Sequence of chain 2.E:
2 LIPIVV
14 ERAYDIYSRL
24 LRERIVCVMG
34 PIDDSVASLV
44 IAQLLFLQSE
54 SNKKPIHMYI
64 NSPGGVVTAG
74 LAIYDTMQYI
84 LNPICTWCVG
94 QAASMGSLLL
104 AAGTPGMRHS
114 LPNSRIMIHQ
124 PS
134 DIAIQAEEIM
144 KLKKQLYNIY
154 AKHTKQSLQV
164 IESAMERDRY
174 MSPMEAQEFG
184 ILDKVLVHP

Sequence of chain 2.D:
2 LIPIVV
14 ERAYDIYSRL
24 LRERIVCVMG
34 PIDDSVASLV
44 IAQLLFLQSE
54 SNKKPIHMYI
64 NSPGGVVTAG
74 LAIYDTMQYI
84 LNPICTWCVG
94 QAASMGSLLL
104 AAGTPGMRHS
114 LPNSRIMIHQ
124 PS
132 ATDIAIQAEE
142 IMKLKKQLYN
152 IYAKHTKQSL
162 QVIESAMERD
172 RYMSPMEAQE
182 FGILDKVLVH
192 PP

This small molecule binds to this protein.
Small molecule (SMILES): Cn1c2c(c(=O)n(Cc3ccc(Cl)cc3)c1=O)CN(Cc1cccc(C#N)c1)CC2

Binding-site contacts:
Ligand atom C29 contacts residue LEU48 of chain 2.D at 3.6 Å (hydrophobic).
Ligand atom C04 contacts residue SER52 of chain 2.D at 3.4 Å.
Ligand atom C18 contacts residue TYR62 of chain 2.E at 3.6 Å (hydrophobic).
Ligand atom C22 contacts residue TYR82 of chain 2.D at 3.3 Å (hydrophobic).
Ligand atom C18 contacts residue VAL92 of chain 2.E at 3.6 Å (hydrophobic).
Ligand atom N09 contacts residue ILE28 of chain 2.E at 3.8 Å.
Ligand atom O28 contacts residue LEU48 of chain 2.D at 3.6 Å.
Ligand atom C20 contacts residue THR79 of chain 2.D at 3.6 Å.
Ligand atom N19 contacts residue TYR62 of chain 2.E at 3.2 Å.
Ligand atom C23 contacts residue TYR62 of chain 2.E at 3.6 Å (hydrophobic).
Ligand atom C03 contacts residue GLU26 of chain 2.E at 3.5 Å.
Ligand atom O26 contacts residue GLU26 of chain 2.E at 3.4 Å.
Ligand atom C30 contacts residue LEU23 of chain 2.E at 3.5 Å (hydrophobic).
Ligand atom CL01 contacts residue ARG22 of chain 2.E at 3.5 Å.
Ligand atom C11 contacts residue TYR62 of chain 2.E at 3.3 Å (hydrophobic).
Ligand atom CL01 contacts residue PHE49 of chain 2.D at 3.5 Å.
Ligand atom C24 contacts residue TYR62 of chain 2.E at 3.3 Å (hydrophobic).
Ligand atom C12 contacts residue TYR62 of chain 2.E at 3.3 Å (hydrophobic).
Ligand atom C05 contacts residue SER52 of chain 2.D at 3.9 Å.
Ligand atom N13 contacts residue TYR62 of chain 2.E at 3.0 Å (h-bond).
Ligand atom C02 contacts residue LEU23 of chain 2.E at 3.8 Å (hydrophobic).
Ligand atom C25 contacts residue HIS60 of chain 2.E at 3.5 Å.
Ligand atom C23 contacts residue HIS60 of chain 2.E at 3.8 Å.
Ligand atom C03 contacts residue SER52 of chain 2.D at 3.6 Å.
Ligand atom C03 contacts residue ARG22 of chain 2.E at 3.6 Å.
Ligand atom CL01 contacts residue LEU23 of chain 2.E at 3.5 Å.
Ligand atom C10 contacts residue TYR62 of chain 2.E at 3.3 Å (hydrophobic).
Ligand atom C23 contacts residue TRP90 of chain 2.E at 3.6 Å (hydrophobic).
Ligand atom C16 contacts residue TYR62 of chain 2.E at 3.3 Å (hydrophobic).
Ligand atom C25 contacts residue GLU26 of chain 2.E at 3.6 Å.
Ligand atom N19 contacts residue ILE44 of chain 2.D at 3.6 Å.
Ligand atom C30 contacts residue PHE49 of chain 2.D at 3.9 Å (hydrophobic).
Ligand atom C21 contacts residue TYR82 of chain 2.D at 3.6 Å (hydrophobic).
Ligand atom N19 contacts residue VAL92 of chain 2.E at 3.2 Å.
Ligand atom C25 contacts residue ILE28 of chain 2.E at 3.8 Å (hydrophobic).
Ligand atom C30 contacts residue LEU48 of chain 2.D at 3.7 Å (hydrophobic).
Ligand atom C24 contacts residue HIS60 of chain 2.E at 3.3 Å.
Ligand atom C04 contacts residue GLU26 of chain 2.E at 3.4 Å.
Ligand atom C18 contacts residue ILE44 of chain 2.D at 3.8 Å (hydrophobic).
Ligand atom C14 contacts residue TRP90 of chain 2.E at 3.5 Å (hydrophobic).